Sequence of chain 54.A:
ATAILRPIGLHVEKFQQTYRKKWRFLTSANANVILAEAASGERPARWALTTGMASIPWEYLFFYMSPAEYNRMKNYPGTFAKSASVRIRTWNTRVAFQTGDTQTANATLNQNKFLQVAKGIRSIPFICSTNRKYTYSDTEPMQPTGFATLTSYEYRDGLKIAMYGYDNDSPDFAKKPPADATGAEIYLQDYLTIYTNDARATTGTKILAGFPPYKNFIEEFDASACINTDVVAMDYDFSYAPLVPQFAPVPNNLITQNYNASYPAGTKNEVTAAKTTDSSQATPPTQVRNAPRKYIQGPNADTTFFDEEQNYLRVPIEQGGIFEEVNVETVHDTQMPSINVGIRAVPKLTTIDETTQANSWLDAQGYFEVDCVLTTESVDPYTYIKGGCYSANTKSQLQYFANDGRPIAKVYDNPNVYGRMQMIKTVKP

Binding-site contacts:
Ligand atom O6 contacts residue ASP401 of chain 54.A at 2.7 Å (salt-bridge).
Ligand atom N2 contacts residue SER403 of chain 54.A at 3.0 Å (h-bond).
Ligand atom C6 contacts residue ASN491 of chain 53.A at 3.1 Å.
Ligand atom C4 contacts residue ASN491 of chain 53.A at 2.5 Å.
Ligand atom N2 contacts residue ASP401 of chain 54.A at 2.8 Å (salt-bridge).
Ligand atom OP1 contacts residue PRO501 of chain 54.A at 3.1 Å.
Ligand atom C2 contacts residue ASP399 of chain 54.A at 3.1 Å.
Ligand atom N4 contacts residue ASN491 of chain 53.A at 2.7 Å (h-bond).
Ligand atom N1 contacts residue ASP401 of chain 54.A at 2.6 Å (salt-bridge).
Ligand atom O2 contacts residue LYS559 of chain 53.A at 2.8 Å (salt-bridge).
Ligand atom O3' contacts residue VAL492 of chain 53.A at 3.2 Å.
Ligand atom N6 contacts residue GLN410 of chain 53.A at 2.7 Å (h-bond).
Ligand atom N4 contacts residue DG2 of chain 54.B at 2.9 Å (h-bond).
Ligand atom C4 contacts residue ARG170 of chain 53.A at 1.2 Å.
Ligand atom C5 contacts residue ASP497 of chain 54.A at 3.1 Å.
Ligand atom O2 contacts residue PRO171 of chain 53.A at 3.0 Å (h-bond).
Ligand atom OP2 contacts residue ASN491 of chain 53.A at 2.9 Å.
Ligand atom N6 contacts residue SER555 of chain 53.A at 3.1 Å.
Ligand atom O2 contacts residue DG2 of chain 54.B at 2.8 Å (h-bond).
Ligand atom OP2 contacts residue SER287 of chain 54.A at 2.9 Å.
Ligand atom O4' contacts residue GLN499 of chain 54.A at 3.0 Å (h-bond).
Ligand atom OP1 contacts residue GLY284 of chain 54.A at 3.0 Å.
Ligand atom N7 contacts residue THR498 of chain 54.A at 3.1 Å.
Ligand atom OP2 contacts residue VAL492 of chain 53.A at 2.5 Å (h-bond).
Ligand atom N1 contacts residue MET398 of chain 54.A at 3.0 Å.
Ligand atom C2 contacts residue ASP401 of chain 54.A at 3.1 Å.
Ligand atom O3' contacts residue LYS178 of chain 53.A at 2.9 Å.
Ligand atom C2 contacts residue MET398 of chain 54.A at 2.7 Å (hydrophobic).
Ligand atom C5 contacts residue ASN491 of chain 53.A at 2.3 Å.
Ligand atom C4 contacts residue ASP497 of chain 54.A at 3.1 Å.
Ligand atom N3 contacts residue ARG170 of chain 53.A at 2.0 Å (salt-bridge).
Ligand atom N1 contacts residue PRO545 of chain 53.A at 3.2 Å.
Ligand atom C5 contacts residue ARG170 of chain 53.A at 2.4 Å.
Ligand atom O4' contacts residue THR558 of chain 53.A at 3.1 Å.
Ligand atom N3 contacts residue DG2 of chain 54.B at 2.9 Å (h-bond).
Ligand atom N4 contacts residue ARG170 of chain 53.A at 0.6 Å (salt-bridge).
Ligand atom OP1 contacts residue PRO289 of chain 54.A at 3.2 Å.
Ligand atom O3' contacts residue PRO289 of chain 54.A at 3.1 Å.
Ligand atom N7 contacts residue GLN499 of chain 54.A at 2.8 Å (h-bond).
Ligand atom O2 contacts residue THR558 of chain 53.A at 2.7 Å (h-bond).

This protein binds this small molecule.
Small molecule (SMILES): N=c1ccn([C@H]2C[C@H](O[P](=O)(O)OC[C@H]3O[C@@H](n4cnc5c(N)ncnc54)C[C@@H]3O[P](=O)(O)OC[C@H]3O[C@@H](n4cnc5c(=O)nc(N)[nH]c54)C[C@@H]3O[P](=O)(O)OC[C@H]3O[C@@H](n4cnc5c(=O)nc(N)[nH]c54)C[C@@H]3O[P](=O)(O)OC[C@H]3O[C@@H](n4ccc(=N)[nH]c4=O)C[C@@H]3O[P](=O)(O)OC[C@H]3O[C@@H](n4ccc(=N)[nH]c4=O)C[C@@H]3O[P](=O)(O)OC[C@H]3O[C@@H](n4cnc5c(N)ncnc54)C[C@@H]3O[P](=O)(O)OC[C@H]3O[C@@H](n4cnc5c(N)ncnc54)C[C@@H]3O)[C@@H](COP(=O)=O)O2)c(=O)[nH]1

Sequence of chain 53.A:
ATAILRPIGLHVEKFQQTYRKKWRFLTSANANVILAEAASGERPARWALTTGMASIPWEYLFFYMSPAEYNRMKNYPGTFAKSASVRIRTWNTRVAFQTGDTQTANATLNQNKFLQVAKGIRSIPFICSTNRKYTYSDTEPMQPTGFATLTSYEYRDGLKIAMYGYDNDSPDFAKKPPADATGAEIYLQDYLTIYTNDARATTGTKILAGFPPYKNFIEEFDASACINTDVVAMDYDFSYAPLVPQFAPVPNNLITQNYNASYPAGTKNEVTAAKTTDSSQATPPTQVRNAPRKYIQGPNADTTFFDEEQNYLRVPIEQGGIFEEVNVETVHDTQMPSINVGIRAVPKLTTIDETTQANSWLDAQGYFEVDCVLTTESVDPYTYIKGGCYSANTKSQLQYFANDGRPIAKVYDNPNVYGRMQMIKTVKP